Sequence of chain 1.A:
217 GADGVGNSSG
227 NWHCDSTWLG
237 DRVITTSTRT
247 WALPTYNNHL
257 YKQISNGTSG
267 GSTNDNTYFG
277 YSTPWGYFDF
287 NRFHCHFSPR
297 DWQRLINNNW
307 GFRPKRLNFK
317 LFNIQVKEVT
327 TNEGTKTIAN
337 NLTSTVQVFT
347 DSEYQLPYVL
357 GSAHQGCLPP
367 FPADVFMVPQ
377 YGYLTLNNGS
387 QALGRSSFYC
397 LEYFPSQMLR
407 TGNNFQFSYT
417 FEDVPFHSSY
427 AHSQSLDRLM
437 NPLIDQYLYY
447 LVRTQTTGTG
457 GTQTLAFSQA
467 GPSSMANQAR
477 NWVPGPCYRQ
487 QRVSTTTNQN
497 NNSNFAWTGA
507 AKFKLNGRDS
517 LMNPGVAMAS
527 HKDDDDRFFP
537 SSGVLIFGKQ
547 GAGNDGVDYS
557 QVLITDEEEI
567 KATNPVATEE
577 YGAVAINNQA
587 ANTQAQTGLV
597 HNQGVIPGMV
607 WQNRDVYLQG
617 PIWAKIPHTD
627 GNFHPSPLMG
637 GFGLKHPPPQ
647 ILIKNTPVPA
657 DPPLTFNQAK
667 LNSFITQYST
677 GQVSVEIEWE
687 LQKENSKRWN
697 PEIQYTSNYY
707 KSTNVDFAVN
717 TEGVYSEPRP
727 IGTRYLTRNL

Binding-site contacts:
Ligand atom C5 contacts residue PRO631 of chain 23.A at 4.2 Å (hydrophobic).
Ligand atom C6 contacts residue GLY639 of chain 23.A at 3.8 Å.
Ligand atom N7 contacts residue SER632 of chain 23.A at 4.1 Å.
Ligand atom C3' contacts residue HIS630 of chain 23.A at 4.4 Å.
Ligand atom N6 contacts residue VAL420 of chain 23.A at 4.0 Å.
Ligand atom N1 contacts residue PRO421 of chain 23.A at 4.3 Å.
Ligand atom N3 contacts residue GLY639 of chain 23.A at 4.3 Å.
Ligand atom N6 contacts residue GLY639 of chain 23.A at 3.6 Å (h-bond).
Ligand atom C6 contacts residue PRO421 of chain 23.A at 4.1 Å (hydrophobic).
Ligand atom C6 contacts residue SER632 of chain 23.A at 3.9 Å.
Ligand atom N9 contacts residue PRO421 of chain 23.A at 4.4 Å.
Ligand atom C8 contacts residue HIS630 of chain 23.A at 3.3 Å.
Ligand atom C2 contacts residue PRO631 of chain 23.A at 3.3 Å (hydrophobic).
Ligand atom C6 contacts residue PRO631 of chain 23.A at 3.9 Å (hydrophobic).
Ligand atom N7 contacts residue HIS630 of chain 23.A at 4.1 Å.
Ligand atom N6 contacts residue GLY637 of chain 23.A at 3.7 Å.
Ligand atom N7 contacts residue ASN609 of chain 23.A at 3.8 Å.
Ligand atom C8 contacts residue PRO421 of chain 23.A at 4.3 Å (hydrophobic).
Ligand atom N1 contacts residue PHE638 of chain 23.A at 4.3 Å.
Ligand atom N1 contacts residue PRO631 of chain 23.A at 3.5 Å (h-bond).
Ligand atom N1 contacts residue VAL420 of chain 23.A at 3.7 Å.
Ligand atom C2 contacts residue PRO421 of chain 23.A at 4.5 Å (hydrophobic).
Ligand atom N6 contacts residue SER632 of chain 23.A at 3.3 Å (h-bond).
Ligand atom O2P contacts residue ASP626 of chain 1.A at 4.2 Å.
Ligand atom O1P contacts residue LYS641 of chain 1.A at 4.0 Å.
Ligand atom C4 contacts residue PRO421 of chain 23.A at 4.3 Å (hydrophobic).
Ligand atom C2' contacts residue HIS630 of chain 23.A at 3.2 Å.
Ligand atom C1' contacts residue PRO631 of chain 23.A at 4.3 Å (hydrophobic).
Ligand atom C6 contacts residue VAL420 of chain 23.A at 4.0 Å (hydrophobic).
Ligand atom N9 contacts residue HIS630 of chain 23.A at 4.2 Å.
Ligand atom C2 contacts residue GLY639 of chain 23.A at 3.1 Å.
Ligand atom C5 contacts residue SER632 of chain 23.A at 4.1 Å.
Ligand atom N6 contacts residue PHE638 of chain 23.A at 3.9 Å.
Ligand atom C4 contacts residue PRO631 of chain 23.A at 4.0 Å (hydrophobic).
Ligand atom C5 contacts residue PRO421 of chain 23.A at 4.1 Å (hydrophobic).
Ligand atom N1 contacts residue GLY639 of chain 23.A at 3.1 Å (h-bond).
Ligand atom N3 contacts residue PRO631 of chain 23.A at 3.6 Å.
Ligand atom C2 contacts residue VAL420 of chain 23.A at 4.3 Å (hydrophobic).
Ligand atom C1' contacts residue HIS630 of chain 23.A at 4.0 Å.
Ligand atom N7 contacts residue PRO421 of chain 23.A at 4.2 Å.

Sequence of chain 23.A:
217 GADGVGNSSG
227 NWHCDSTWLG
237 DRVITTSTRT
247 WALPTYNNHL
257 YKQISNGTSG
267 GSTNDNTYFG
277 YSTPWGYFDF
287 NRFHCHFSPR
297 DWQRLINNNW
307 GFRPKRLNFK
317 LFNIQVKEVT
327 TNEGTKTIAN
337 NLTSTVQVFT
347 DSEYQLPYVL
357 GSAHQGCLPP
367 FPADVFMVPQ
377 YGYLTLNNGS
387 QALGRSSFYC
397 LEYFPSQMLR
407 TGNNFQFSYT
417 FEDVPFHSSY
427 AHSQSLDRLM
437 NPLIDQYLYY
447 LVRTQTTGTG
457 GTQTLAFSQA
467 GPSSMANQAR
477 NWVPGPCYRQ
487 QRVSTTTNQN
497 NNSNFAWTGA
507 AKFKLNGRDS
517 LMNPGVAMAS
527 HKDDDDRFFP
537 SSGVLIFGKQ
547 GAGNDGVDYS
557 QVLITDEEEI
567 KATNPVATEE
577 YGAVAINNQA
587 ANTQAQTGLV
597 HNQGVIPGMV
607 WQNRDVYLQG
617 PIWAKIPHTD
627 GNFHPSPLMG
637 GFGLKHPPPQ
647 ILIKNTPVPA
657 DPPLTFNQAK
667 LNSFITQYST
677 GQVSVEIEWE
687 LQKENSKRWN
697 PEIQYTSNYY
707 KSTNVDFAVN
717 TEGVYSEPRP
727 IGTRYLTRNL

The protein below binds the small molecule below.
Small molecule (SMILES): Nc1ncnc2c1ncn2[C@H]1C[C@H](O)[C@@H](COP(=O)(O)O)O1